This small molecule binds to this protein.
Small molecule (SMILES): CC(=O)N[C@@H]1[C@@H](O)[C@H](O[C@@H]2O[C@H](CO)[C@H](O)[C@H](O)[C@H]2O)[C@@H](CO)O[C@@H]1O

Sequence of chain 1.A:
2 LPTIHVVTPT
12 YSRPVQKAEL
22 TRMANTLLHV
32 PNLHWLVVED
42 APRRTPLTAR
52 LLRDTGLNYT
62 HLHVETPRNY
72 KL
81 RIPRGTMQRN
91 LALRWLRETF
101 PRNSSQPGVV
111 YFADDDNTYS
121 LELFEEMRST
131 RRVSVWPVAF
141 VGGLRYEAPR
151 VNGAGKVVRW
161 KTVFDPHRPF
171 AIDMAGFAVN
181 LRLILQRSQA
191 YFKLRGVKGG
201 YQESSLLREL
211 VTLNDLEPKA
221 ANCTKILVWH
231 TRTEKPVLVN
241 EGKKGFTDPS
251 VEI

Binding-site contacts:
Ligand atom C3 contacts residue GLY200 of chain 1.A at 4.2 Å.
Ligand atom C4 contacts residue GLU203 of chain 1.A at 4.0 Å.
Ligand atom C5 contacts residue PHE164 of chain 1.A at 4.1 Å (hydrophobic).
Ligand atom C4 contacts residue ASP173 of chain 1.A at 3.6 Å.
Ligand atom C3 contacts residue ASP173 of chain 1.A at 4.1 Å.
Ligand atom C8 contacts residue GLY143 of chain 1.A at 4.2 Å.
Ligand atom C1 contacts residue GLY200 of chain 1.A at 3.9 Å.
Ligand atom O5 contacts residue PHE164 of chain 1.A at 4.0 Å.
Ligand atom O6 contacts residue ILE172 of chain 1.A at 3.7 Å.
Ligand atom O6 contacts residue ASP173 of chain 1.A at 3.7 Å.
Ligand atom O5 contacts residue PHE164 of chain 1.A at 3.6 Å.
Ligand atom O2 contacts residue GLY200 of chain 1.A at 3.4 Å.
Ligand atom O3 contacts residue ASP173 of chain 1.A at 3.4 Å (salt-bridge).
Ligand atom C8 contacts residue VAL239 of chain 1.B at 3.6 Å (hydrophobic).
Ligand atom O7 contacts residue ASN240 of chain 1.B at 2.7 Å (h-bond).
Ligand atom O6 contacts residue GLU147 of chain 1.A at 2.6 Å (salt-bridge).
Ligand atom O6 contacts residue ARG168 of chain 1.A at 3.0 Å (salt-bridge).
Ligand atom C6 contacts residue PHE164 of chain 1.A at 4.2 Å (hydrophobic).
Ligand atom O3 contacts residue GLY143 of chain 1.A at 4.2 Å.
Ligand atom C5 contacts residue ARG168 of chain 1.A at 3.6 Å.
Ligand atom C6 contacts residue PHE164 of chain 1.A at 3.5 Å (hydrophobic).
Ligand atom C6 contacts residue ARG168 of chain 1.A at 3.6 Å.
Ligand atom C6 contacts residue GLU147 of chain 1.A at 3.3 Å.
Ligand atom O6 contacts residue GLY200 of chain 1.A at 3.6 Å (h-bond).
Ligand atom C7 contacts residue ASN240 of chain 1.B at 3.3 Å.
Ligand atom O6 contacts residue GLY199 of chain 1.A at 3.1 Å.
Ligand atom C2 contacts residue PHE164 of chain 1.A at 4.2 Å (hydrophobic).
Ligand atom C8 contacts residue ASN240 of chain 1.B at 3.5 Å.
Ligand atom C6 contacts residue GLY199 of chain 1.A at 3.3 Å.
Ligand atom C2 contacts residue GLY200 of chain 1.A at 4.0 Å.
Ligand atom O7 contacts residue PHE164 of chain 1.A at 4.0 Å.
Ligand atom O4 contacts residue ASP173 of chain 1.A at 2.8 Å (salt-bridge).
Ligand atom C6 contacts residue GLY142 of chain 1.A at 3.9 Å.
Ligand atom C4 contacts residue PHE164 of chain 1.A at 4.0 Å (hydrophobic).
Ligand atom C5 contacts residue PHE164 of chain 1.A at 4.1 Å (hydrophobic).
Ligand atom O3 contacts residue GLU203 of chain 1.A at 2.7 Å (salt-bridge).
Ligand atom C1 contacts residue PHE164 of chain 1.A at 4.0 Å (hydrophobic).
Ligand atom O3 contacts residue GLY142 of chain 1.A at 3.2 Å.
Ligand atom C6 contacts residue GLY200 of chain 1.A at 3.5 Å.
Ligand atom C3 contacts residue GLU203 of chain 1.A at 3.6 Å.

Sequence of chain 1.B:
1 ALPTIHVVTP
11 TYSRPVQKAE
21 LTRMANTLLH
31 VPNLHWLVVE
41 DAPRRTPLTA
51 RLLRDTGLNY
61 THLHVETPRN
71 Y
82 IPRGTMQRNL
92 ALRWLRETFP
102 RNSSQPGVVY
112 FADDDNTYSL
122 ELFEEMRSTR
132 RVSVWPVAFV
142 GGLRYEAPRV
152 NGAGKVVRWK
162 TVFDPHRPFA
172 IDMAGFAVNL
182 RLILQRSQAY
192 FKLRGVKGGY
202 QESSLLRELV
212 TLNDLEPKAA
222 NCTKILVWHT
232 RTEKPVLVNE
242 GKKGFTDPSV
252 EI